Sequence of chain 1.A:
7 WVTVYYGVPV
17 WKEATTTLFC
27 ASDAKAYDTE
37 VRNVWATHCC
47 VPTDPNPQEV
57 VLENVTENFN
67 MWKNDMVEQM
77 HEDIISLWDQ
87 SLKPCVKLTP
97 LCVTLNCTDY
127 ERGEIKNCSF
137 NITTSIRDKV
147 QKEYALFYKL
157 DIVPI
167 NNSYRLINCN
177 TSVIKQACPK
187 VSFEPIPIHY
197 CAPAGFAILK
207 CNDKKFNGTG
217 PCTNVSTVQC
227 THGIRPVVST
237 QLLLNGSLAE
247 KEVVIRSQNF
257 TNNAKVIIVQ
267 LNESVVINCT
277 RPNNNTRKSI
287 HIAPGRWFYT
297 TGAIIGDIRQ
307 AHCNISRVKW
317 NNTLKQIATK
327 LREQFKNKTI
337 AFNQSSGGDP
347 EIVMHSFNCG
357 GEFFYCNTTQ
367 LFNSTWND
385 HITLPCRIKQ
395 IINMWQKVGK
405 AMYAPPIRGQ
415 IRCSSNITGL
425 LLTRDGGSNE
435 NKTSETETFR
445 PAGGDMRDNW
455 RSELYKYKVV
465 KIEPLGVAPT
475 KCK

The small molecule below binds the protein below.
Small molecule (SMILES): CC(=O)N[C@H]1[C@H](O[C@H]2[C@H](O)[C@@H](NC(C)=O)CO[C@@H]2CO)O[C@H](CO)[C@@H](O[C@@H]2O[C@H](CO[C@H]3O[C@H](CO)[C@@H](O)[C@H](O)[C@@H]3O)[C@@H](O)[C@H](O[C@H]3O[C@H](CO)[C@@H](O)[C@H](O)[C@@H]3O)[C@@H]2O)[C@@H]1O

Sequence of chain 1.L:
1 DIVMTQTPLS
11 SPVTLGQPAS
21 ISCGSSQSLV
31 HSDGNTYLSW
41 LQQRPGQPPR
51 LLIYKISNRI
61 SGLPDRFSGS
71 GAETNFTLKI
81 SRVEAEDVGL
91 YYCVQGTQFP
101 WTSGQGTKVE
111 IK

Binding-site contacts:
Ligand atom C3 contacts residue ASN310 of chain 1.A at 3.9 Å.
Ligand atom C6 contacts residue GLN1 of chain 1.K at 4.1 Å.
Ligand atom O5 contacts residue HIS385 of chain 1.A at 4.3 Å.
Ligand atom C2 contacts residue HIS308 of chain 1.A at 4.0 Å.
Ligand atom N2 contacts residue ASN310 of chain 1.A at 2.8 Å (h-bond).
Ligand atom C5 contacts residue ASN310 of chain 1.A at 3.8 Å.
Ligand atom O5 contacts residue TRP27 of chain 1.K at 4.0 Å.
Ligand atom C6 contacts residue TRP27 of chain 1.K at 4.1 Å (hydrophobic).
Ligand atom N2 contacts residue TRP27 of chain 1.K at 4.0 Å.
Ligand atom C5 contacts residue THR387 of chain 1.A at 4.2 Å.
Ligand atom C1 contacts residue THR387 of chain 1.A at 3.8 Å.
Ligand atom C2 contacts residue TRP27 of chain 1.K at 3.8 Å (hydrophobic).
Ligand atom O3 contacts residue TRP27 of chain 1.K at 3.2 Å.
Ligand atom O6 contacts residue GLN1 of chain 1.K at 4.2 Å.
Ligand atom C2 contacts residue ASN310 of chain 1.A at 2.5 Å.
Ligand atom C7 contacts residue TRP27 of chain 1.K at 3.6 Å (hydrophobic).
Ligand atom C1 contacts residue ASN310 of chain 1.A at 1.5 Å.
Ligand atom O7 contacts residue ASN310 of chain 1.A at 3.1 Å (h-bond).
Ligand atom C6 contacts residue ASP108 of chain 1.K at 3.6 Å.
Ligand atom C8 contacts residue HIS308 of chain 1.A at 3.6 Å.
Ligand atom C7 contacts residue HIS308 of chain 1.A at 3.7 Å.
Ligand atom C2 contacts residue GLN1 of chain 1.K at 3.8 Å.
Ligand atom O7 contacts residue TRP27 of chain 1.K at 3.1 Å.
Ligand atom C3 contacts residue HIS308 of chain 1.A at 4.3 Å.
Ligand atom O6 contacts residue ASP108 of chain 1.K at 2.9 Å (salt-bridge).
Ligand atom C6 contacts residue TYR109 of chain 1.K at 3.3 Å (hydrophobic).
Ligand atom C5 contacts residue TYR109 of chain 1.K at 3.9 Å (hydrophobic).
Ligand atom C8 contacts residue ASN310 of chain 1.A at 4.3 Å.
Ligand atom C8 contacts residue THR276 of chain 1.A at 3.1 Å.
Ligand atom O5 contacts residue THR387 of chain 1.A at 3.7 Å.
Ligand atom O6 contacts residue GLN1 of chain 1.K at 3.1 Å (h-bond).
Ligand atom O3 contacts residue SER61 of chain 1.L at 3.5 Å (h-bond).
Ligand atom O6 contacts residue TYR109 of chain 1.K at 4.1 Å.
Ligand atom C7 contacts residue ASN310 of chain 1.A at 3.1 Å.
Ligand atom C1 contacts residue HIS308 of chain 1.A at 4.0 Å.
Ligand atom N2 contacts residue HIS308 of chain 1.A at 3.0 Å (h-bond).
Ligand atom C3 contacts residue TRP27 of chain 1.K at 4.0 Å (hydrophobic).
Ligand atom O5 contacts residue TYR109 of chain 1.K at 3.4 Å (h-bond).
Ligand atom O5 contacts residue ASN310 of chain 1.A at 2.5 Å (h-bond).
Ligand atom O6 contacts residue HIS385 of chain 1.A at 4.0 Å.

Sequence of chain 1.K:
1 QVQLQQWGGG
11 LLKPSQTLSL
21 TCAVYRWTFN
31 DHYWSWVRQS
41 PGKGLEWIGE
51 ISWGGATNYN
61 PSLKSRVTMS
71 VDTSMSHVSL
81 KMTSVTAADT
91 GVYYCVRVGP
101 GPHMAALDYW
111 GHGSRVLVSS